Binding-site contacts:
Ligand atom O5 contacts residue ASN408 of chain 3.A at 2.3 Å (h-bond).
Ligand atom C4 contacts residue ASN408 of chain 3.A at 4.2 Å.
Ligand atom N2 contacts residue ASN408 of chain 3.A at 2.9 Å (h-bond).
Ligand atom C5 contacts residue ASN408 of chain 3.A at 3.6 Å.
Ligand atom O6 contacts residue THR410 of chain 3.A at 3.4 Å (h-bond).
Ligand atom O7 contacts residue ILE398 of chain 3.A at 3.8 Å.
Ligand atom C7 contacts residue ASN408 of chain 3.A at 3.3 Å.
Ligand atom C1 contacts residue ASN408 of chain 3.A at 1.4 Å.
Ligand atom C2 contacts residue ASN408 of chain 3.A at 2.5 Å.
Ligand atom C8 contacts residue ILE451 of chain 3.A at 3.8 Å (hydrophobic).
Ligand atom O7 contacts residue ASN408 of chain 3.A at 3.2 Å (h-bond).
Ligand atom C3 contacts residue ASN408 of chain 3.A at 3.8 Å.
Ligand atom O6 contacts residue SER449 of chain 3.A at 4.2 Å.

The small molecule below binds the protein below.
Small molecule (SMILES): CC(=O)N[C@@H]1[C@@H](O)[C@H](O)[C@@H](CO)O[C@H]1O

Sequence of chain 3.A:
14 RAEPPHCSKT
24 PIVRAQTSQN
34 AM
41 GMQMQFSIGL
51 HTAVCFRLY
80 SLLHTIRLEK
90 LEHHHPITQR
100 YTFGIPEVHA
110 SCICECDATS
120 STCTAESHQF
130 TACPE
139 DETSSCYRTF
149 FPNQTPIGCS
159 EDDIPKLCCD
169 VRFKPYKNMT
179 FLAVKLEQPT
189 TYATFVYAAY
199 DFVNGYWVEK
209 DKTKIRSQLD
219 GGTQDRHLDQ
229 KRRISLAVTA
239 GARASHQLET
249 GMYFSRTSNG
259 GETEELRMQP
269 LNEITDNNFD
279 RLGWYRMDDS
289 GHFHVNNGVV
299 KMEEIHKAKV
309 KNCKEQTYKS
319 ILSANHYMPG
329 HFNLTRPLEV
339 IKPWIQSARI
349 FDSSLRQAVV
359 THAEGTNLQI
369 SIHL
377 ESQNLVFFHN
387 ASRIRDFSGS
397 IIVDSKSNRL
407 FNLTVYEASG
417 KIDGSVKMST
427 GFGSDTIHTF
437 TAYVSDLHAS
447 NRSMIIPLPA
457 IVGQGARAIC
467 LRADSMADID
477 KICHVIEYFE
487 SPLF